This protein binds this small molecule.
Small molecule (SMILES): CC(=O)N[C@@H]1[C@@H](O)[C@H](O)[C@@H](CO)O[C@H]1O

Binding-site contacts:
Ligand atom C5 contacts residue ASN707 of chain 1.B at 4.2 Å.
Ligand atom C5 contacts residue GLY1128 of chain 1.B at 3.7 Å.
Ligand atom C6 contacts residue GLY1128 of chain 1.B at 3.3 Å.
Ligand atom O7 contacts residue ASN706 of chain 1.B at 3.0 Å (h-bond).
Ligand atom O5 contacts residue ASN707 of chain 1.B at 3.3 Å.
Ligand atom O6 contacts residue ASN707 of chain 1.B at 2.9 Å (h-bond).
Ligand atom C4 contacts residue ASN706 of chain 1.B at 4.2 Å.
Ligand atom O6 contacts residue VAL1130 of chain 1.B at 4.2 Å.
Ligand atom C7 contacts residue ASN706 of chain 1.B at 3.1 Å.
Ligand atom O4 contacts residue VAL1130 of chain 1.B at 4.5 Å.
Ligand atom C5 contacts residue ASN706 of chain 1.B at 3.7 Å.
Ligand atom C2 contacts residue ASN706 of chain 1.B at 2.5 Å.
Ligand atom C8 contacts residue ASN706 of chain 1.B at 4.3 Å.
Ligand atom C6 contacts residue ASN707 of chain 1.B at 3.8 Å.
Ligand atom C1 contacts residue ASN706 of chain 1.B at 1.4 Å.
Ligand atom C4 contacts residue GLY1128 of chain 1.B at 4.1 Å.
Ligand atom O4 contacts residue GLY1128 of chain 1.B at 3.4 Å (h-bond).
Ligand atom C1 contacts residue ASN707 of chain 1.B at 4.3 Å.
Ligand atom C3 contacts residue GLY1128 of chain 1.B at 4.4 Å.
Ligand atom C6 contacts residue VAL1130 of chain 1.B at 3.9 Å (hydrophobic).
Ligand atom N2 contacts residue ASN706 of chain 1.B at 2.9 Å (h-bond).
Ligand atom C6 contacts residue THR1074 of chain 1.B at 4.2 Å.
Ligand atom C6 contacts residue ALA1075 of chain 1.B at 4.4 Å (hydrophobic).
Ligand atom O5 contacts residue ASN706 of chain 1.B at 2.4 Å (h-bond).
Ligand atom O4 contacts residue ILE1129 of chain 1.B at 4.0 Å.
Ligand atom O6 contacts residue THR1074 of chain 1.B at 4.2 Å.
Ligand atom C3 contacts residue ASN706 of chain 1.B at 3.8 Å.

Sequence of chain 1.B:
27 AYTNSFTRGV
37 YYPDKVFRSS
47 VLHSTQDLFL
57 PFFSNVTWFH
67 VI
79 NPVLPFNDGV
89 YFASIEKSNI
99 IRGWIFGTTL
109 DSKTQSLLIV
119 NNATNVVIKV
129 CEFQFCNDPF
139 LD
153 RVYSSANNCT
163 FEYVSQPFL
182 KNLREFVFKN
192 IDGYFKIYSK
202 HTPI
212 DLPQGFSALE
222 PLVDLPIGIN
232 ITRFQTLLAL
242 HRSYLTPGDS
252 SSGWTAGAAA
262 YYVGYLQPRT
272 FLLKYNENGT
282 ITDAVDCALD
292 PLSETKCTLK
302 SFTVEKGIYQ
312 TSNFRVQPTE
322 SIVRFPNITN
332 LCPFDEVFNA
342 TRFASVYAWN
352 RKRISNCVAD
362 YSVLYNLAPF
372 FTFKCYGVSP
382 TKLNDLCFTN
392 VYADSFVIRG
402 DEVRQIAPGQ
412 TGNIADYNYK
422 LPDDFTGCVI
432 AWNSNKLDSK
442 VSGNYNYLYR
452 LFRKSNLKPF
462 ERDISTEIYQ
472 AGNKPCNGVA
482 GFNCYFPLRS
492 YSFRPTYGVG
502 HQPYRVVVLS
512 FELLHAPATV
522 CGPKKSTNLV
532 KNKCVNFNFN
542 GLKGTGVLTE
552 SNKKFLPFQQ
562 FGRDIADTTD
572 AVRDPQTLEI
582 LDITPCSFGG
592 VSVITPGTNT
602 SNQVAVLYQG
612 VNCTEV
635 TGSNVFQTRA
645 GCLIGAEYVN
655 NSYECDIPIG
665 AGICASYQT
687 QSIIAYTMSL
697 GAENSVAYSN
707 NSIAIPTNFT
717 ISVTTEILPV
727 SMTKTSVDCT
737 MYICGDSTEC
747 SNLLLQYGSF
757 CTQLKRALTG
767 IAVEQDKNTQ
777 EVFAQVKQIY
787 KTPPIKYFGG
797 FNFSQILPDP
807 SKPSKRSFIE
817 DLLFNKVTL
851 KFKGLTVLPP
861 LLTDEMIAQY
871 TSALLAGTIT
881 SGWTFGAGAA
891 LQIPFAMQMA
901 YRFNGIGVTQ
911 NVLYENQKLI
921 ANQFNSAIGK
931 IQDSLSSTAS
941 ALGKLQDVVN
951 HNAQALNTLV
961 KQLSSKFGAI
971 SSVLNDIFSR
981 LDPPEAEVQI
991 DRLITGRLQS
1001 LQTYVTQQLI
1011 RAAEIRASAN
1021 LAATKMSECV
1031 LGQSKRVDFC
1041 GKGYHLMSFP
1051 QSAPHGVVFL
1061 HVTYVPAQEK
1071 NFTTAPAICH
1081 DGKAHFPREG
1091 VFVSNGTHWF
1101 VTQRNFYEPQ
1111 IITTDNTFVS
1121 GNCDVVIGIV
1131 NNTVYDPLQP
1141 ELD